Sequence of chain 1.K:
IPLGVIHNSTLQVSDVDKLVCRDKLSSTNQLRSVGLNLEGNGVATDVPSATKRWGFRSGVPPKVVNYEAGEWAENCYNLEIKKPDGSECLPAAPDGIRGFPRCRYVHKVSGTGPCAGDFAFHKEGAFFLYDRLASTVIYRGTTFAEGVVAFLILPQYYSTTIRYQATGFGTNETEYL

Sequence of chain 1.M:
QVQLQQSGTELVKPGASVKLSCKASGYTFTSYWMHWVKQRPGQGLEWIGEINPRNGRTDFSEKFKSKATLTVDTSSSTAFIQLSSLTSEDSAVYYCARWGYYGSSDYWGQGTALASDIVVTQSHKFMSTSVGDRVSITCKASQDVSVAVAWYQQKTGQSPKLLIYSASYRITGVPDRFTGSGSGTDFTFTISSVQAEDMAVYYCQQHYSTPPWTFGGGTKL

Binding-site contacts:
Ligand atom C3 contacts residue ASP106 of chain 1.M at 3.6 Å.
Ligand atom O5 contacts residue TYR191 of chain 1.M at 3.1 Å.
Ligand atom O5 contacts residue ASN62 of chain 1.L at 2.4 Å (h-bond).
Ligand atom O3 contacts residue GLU124 of chain 1.K at 3.6 Å.
Ligand atom C4 contacts residue TYR187 of chain 1.M at 3.6 Å (hydrophobic).
Ligand atom C1 contacts residue ARG192 of chain 1.M at 3.2 Å.
Ligand atom C4 contacts residue ASP106 of chain 1.M at 3.4 Å.
Ligand atom C1 contacts residue TYR187 of chain 1.M at 3.4 Å (hydrophobic).
Ligand atom O3 contacts residue TYR107 of chain 1.M at 3.2 Å.
Ligand atom O2 contacts residue ILE193 of chain 1.M at 3.3 Å.
Ligand atom O6 contacts residue TYR102 of chain 1.M at 3.2 Å.
Ligand atom N2 contacts residue TYR101 of chain 1.M at 3.4 Å.
Ligand atom C8 contacts residue PRO8 of chain 1.L at 3.6 Å (hydrophobic).
Ligand atom C1 contacts residue THR194 of chain 1.M at 3.6 Å.
Ligand atom C5 contacts residue TYR187 of chain 1.M at 3.4 Å (hydrophobic).
Ligand atom C1 contacts residue ASN62 of chain 1.L at 1.4 Å.
Ligand atom O6 contacts residue LYS123 of chain 1.K at 3.6 Å.
Ligand atom O5 contacts residue GLN7 of chain 1.L at 3.3 Å (h-bond).
Ligand atom O6 contacts residue TYR187 of chain 1.M at 3.6 Å.
Ligand atom O5 contacts residue TYR102 of chain 1.M at 3.1 Å.
Ligand atom C6 contacts residue TYR187 of chain 1.M at 3.6 Å (hydrophobic).
Ligand atom C5 contacts residue ASN62 of chain 1.L at 3.6 Å.
Ligand atom C2 contacts residue ASN62 of chain 1.L at 2.5 Å.
Ligand atom O6 contacts residue TYR187 of chain 1.M at 2.6 Å (h-bond).
Ligand atom C5 contacts residue GLU124 of chain 1.K at 3.3 Å.
Ligand atom N2 contacts residue ASN62 of chain 1.L at 3.0 Å (h-bond).
Ligand atom O4 contacts residue LYS52 of chain 1.K at 3.2 Å.
Ligand atom O2 contacts residue THR194 of chain 1.M at 2.7 Å (h-bond).
Ligand atom O3 contacts residue ASP106 of chain 1.M at 3.0 Å (salt-bridge).
Ligand atom C1 contacts residue TYR191 of chain 1.M at 3.6 Å (hydrophobic).
Ligand atom O4 contacts residue ASP106 of chain 1.M at 2.4 Å (salt-bridge).
Ligand atom O5 contacts residue THR194 of chain 1.M at 3.5 Å.
Ligand atom O3 contacts residue ARG98 of chain 1.M at 3.4 Å (salt-bridge).
Ligand atom O6 contacts residue LYS52 of chain 1.K at 2.5 Å (salt-bridge).
Ligand atom C4 contacts residue THR194 of chain 1.M at 3.6 Å.
Ligand atom C6 contacts residue TYR102 of chain 1.M at 3.5 Å (hydrophobic).
Ligand atom O3 contacts residue TYR102 of chain 1.M at 2.5 Å (h-bond).
Ligand atom C3 contacts residue TYR102 of chain 1.M at 3.3 Å (hydrophobic).
Ligand atom O5 contacts residue TYR187 of chain 1.M at 3.4 Å (h-bond).
Ligand atom C6 contacts residue ARG192 of chain 1.M at 3.3 Å.

Sequence of chain 1.L:
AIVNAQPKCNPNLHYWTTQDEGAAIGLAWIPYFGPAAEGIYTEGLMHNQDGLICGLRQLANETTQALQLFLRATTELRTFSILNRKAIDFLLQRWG

A protein and the small-molecule ligand that binds it are described below.
Small molecule (SMILES): CC(=O)N[C@H]1[C@H](O[C@H]2[C@H](O)[C@@H](NC(C)=O)CO[C@@H]2CO)O[C@H](CO)[C@@H](O[C@@H]2O[C@H](CO[C@H]3O[C@H](CO)[C@@H](O)[C@H](O[C@H]4O[C@H](CO)[C@@H](O)[C@H](O)[C@@H]4O)[C@@H]3O)[C@@H](O)[C@H](O[C@H]3O[C@H](CO)[C@@H](O)[C@H](O)[C@@H]3O)[C@@H]2O)[C@@H]1O